Binding-site contacts:
Ligand atom C7 contacts residue ASN115 of chain 1.A at 3.6 Å.
Ligand atom C5 contacts residue ASN115 of chain 1.A at 3.6 Å.
Ligand atom C5 contacts residue LYS86 of chain 1.A at 4.3 Å.
Ligand atom O2 contacts residue GLY87 of chain 1.A at 3.1 Å (h-bond).
Ligand atom O7 contacts residue ASN115 of chain 1.A at 3.9 Å.
Ligand atom C8 contacts residue ARG42 of chain 1.A at 3.5 Å.
Ligand atom C4 contacts residue ASN115 of chain 1.A at 4.2 Å.
Ligand atom C2 contacts residue ILE69 of chain 1.A at 4.5 Å (hydrophobic).
Ligand atom C6 contacts residue LYS86 of chain 1.A at 3.5 Å.
Ligand atom C8 contacts residue ILE69 of chain 1.A at 3.7 Å (hydrophobic).
Ligand atom C3 contacts residue ASN115 of chain 1.A at 3.8 Å.
Ligand atom C3 contacts residue LYS86 of chain 1.A at 3.8 Å.
Ligand atom C4 contacts residue LYS86 of chain 1.A at 4.4 Å.
Ligand atom O3 contacts residue PRO68 of chain 1.A at 4.3 Å.
Ligand atom O2 contacts residue LYS86 of chain 1.A at 3.6 Å.
Ligand atom N2 contacts residue ILE69 of chain 1.A at 3.5 Å.
Ligand atom C7 contacts residue ILE69 of chain 1.A at 4.1 Å (hydrophobic).
Ligand atom C1 contacts residue ASN115 of chain 1.A at 1.4 Å.
Ligand atom O6 contacts residue LYS86 of chain 1.A at 4.5 Å.
Ligand atom C2 contacts residue GLY87 of chain 1.A at 4.1 Å.
Ligand atom O3 contacts residue LYS86 of chain 1.A at 3.1 Å (salt-bridge).
Ligand atom C2 contacts residue LYS86 of chain 1.A at 3.5 Å.
Ligand atom C8 contacts residue PRO68 of chain 1.A at 4.2 Å (hydrophobic).
Ligand atom N2 contacts residue LYS86 of chain 1.A at 3.6 Å.
Ligand atom C2 contacts residue ASN115 of chain 1.A at 2.5 Å.
Ligand atom O4 contacts residue LYS86 of chain 1.A at 4.5 Å.
Ligand atom N2 contacts residue ASN115 of chain 1.A at 2.9 Å (h-bond).
Ligand atom O5 contacts residue ASN115 of chain 1.A at 2.3 Å (h-bond).

Sequence of chain 1.A:
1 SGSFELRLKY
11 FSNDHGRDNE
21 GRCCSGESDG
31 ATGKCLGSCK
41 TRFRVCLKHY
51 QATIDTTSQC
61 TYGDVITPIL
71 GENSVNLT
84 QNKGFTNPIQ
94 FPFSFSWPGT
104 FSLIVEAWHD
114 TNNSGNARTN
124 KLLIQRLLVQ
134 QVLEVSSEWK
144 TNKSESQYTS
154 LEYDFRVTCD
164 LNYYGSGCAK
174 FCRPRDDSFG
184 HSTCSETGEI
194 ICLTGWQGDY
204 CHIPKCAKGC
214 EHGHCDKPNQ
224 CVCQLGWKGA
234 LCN

A small-molecule ligand and the protein it binds are described below.
Small molecule (SMILES): CC(=O)N[C@H]1[C@H](O[C@H]2[C@H](O)[C@@H](NC(C)=O)CO[C@@H]2CO[C@@H]2O[C@@H](C)[C@@H](O)[C@@H](O)[C@@H]2O)O[C@H](CO)[C@@H](O[C@@H]2O[C@H](CO[C@H]3O[C@H](CO)[C@@H](O)[C@H](O)[C@@H]3O)[C@@H](O)[C@H](O[C@H]3O[C@H](CO)[C@@H](O)[C@H](O)[C@@H]3O)[C@@H]2O)[C@@H]1O